Sequence of chain 1.A:
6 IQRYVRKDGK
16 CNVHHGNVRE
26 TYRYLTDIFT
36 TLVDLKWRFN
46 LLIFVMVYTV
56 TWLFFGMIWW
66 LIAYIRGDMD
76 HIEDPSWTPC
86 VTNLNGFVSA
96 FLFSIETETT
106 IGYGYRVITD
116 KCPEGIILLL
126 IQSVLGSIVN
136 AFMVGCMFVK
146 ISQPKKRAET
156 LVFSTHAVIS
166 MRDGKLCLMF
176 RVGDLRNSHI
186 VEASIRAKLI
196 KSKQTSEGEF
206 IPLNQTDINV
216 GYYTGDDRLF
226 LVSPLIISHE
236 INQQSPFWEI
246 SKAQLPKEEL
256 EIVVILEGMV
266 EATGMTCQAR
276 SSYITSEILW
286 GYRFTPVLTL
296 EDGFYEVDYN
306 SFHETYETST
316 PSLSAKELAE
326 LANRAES

Binding-site contacts:
Ligand atom O3C contacts residue LYS41 of chain 1.A at 3.6 Å.
Ligand atom O52 contacts residue LYS151 of chain 1.A at 2.9 Å (salt-bridge).
Ligand atom O11 contacts residue LEU40 of chain 1.A at 4.2 Å.
Ligand atom O13 contacts residue ARG43 of chain 1.A at 3.3 Å (salt-bridge).
Ligand atom C1B contacts residue ARG43 of chain 1.A at 4.0 Å.
Ligand atom O51 contacts residue LYS150 of chain 1.A at 2.7 Å (salt-bridge).
Ligand atom C3C contacts residue LYS41 of chain 1.A at 4.2 Å.
Ligand atom O1 contacts residue TRP42 of chain 1.A at 3.7 Å.
Ligand atom C3A contacts residue TRP42 of chain 1.A at 3.3 Å (hydrophobic).
Ligand atom O11 contacts residue TRP42 of chain 1.A at 2.7 Å (h-bond).
Ligand atom O41 contacts residue LYS15 of chain 1.A at 3.4 Å (salt-bridge).
Ligand atom O51 contacts residue LYS151 of chain 1.A at 3.7 Å.
Ligand atom O1A contacts residue ARG43 of chain 1.A at 3.9 Å.
Ligand atom C1C contacts residue TRP42 of chain 1.A at 3.2 Å (hydrophobic).
Ligand atom O5 contacts residue LYS151 of chain 1.A at 3.8 Å.
Ligand atom C3C contacts residue ARG43 of chain 1.A at 4.1 Å.
Ligand atom C4A contacts residue TRP42 of chain 1.A at 3.5 Å (hydrophobic).
Ligand atom O1B contacts residue ARG43 of chain 1.A at 4.0 Å.
Ligand atom O13 contacts residue TRP42 of chain 1.A at 2.5 Å (h-bond).
Ligand atom C1C contacts residue ARG43 of chain 1.A at 3.1 Å.
Ligand atom P5 contacts residue LYS151 of chain 1.A at 3.6 Å.
Ligand atom O2 contacts residue LYS41 of chain 1.A at 3.2 Å (salt-bridge).
Ligand atom O53 contacts residue LEU40 of chain 1.A at 4.0 Å.
Ligand atom P1 contacts residue LYS41 of chain 1.A at 3.8 Å.
Ligand atom P1 contacts residue TRP42 of chain 1.A at 3.2 Å.
Ligand atom O52 contacts residue TRP42 of chain 1.A at 4.2 Å.
Ligand atom C1C contacts residue LYS41 of chain 1.A at 3.2 Å.
Ligand atom O1B contacts residue PHE44 of chain 1.A at 4.1 Å.
Ligand atom O52 contacts residue GLN148 of chain 1.A at 4.2 Å.
Ligand atom O13 contacts residue LYS41 of chain 1.A at 3.6 Å.
Ligand atom C5 contacts residue LYS151 of chain 1.A at 4.0 Å.
Ligand atom P4 contacts residue LYS15 of chain 1.A at 4.0 Å.
Ligand atom O52 contacts residue LYS145 of chain 1.A at 4.2 Å.
Ligand atom O6 contacts residue TRP42 of chain 1.A at 3.4 Å.
Ligand atom O3C contacts residue ARG43 of chain 1.A at 3.5 Å.
Ligand atom O42 contacts residue LYS15 of chain 1.A at 3.5 Å (salt-bridge).
Ligand atom O12 contacts residue LYS41 of chain 1.A at 2.5 Å (salt-bridge).
Ligand atom P5 contacts residue LYS150 of chain 1.A at 4.1 Å.
Ligand atom C2C contacts residue LYS41 of chain 1.A at 3.7 Å.
Ligand atom O11 contacts residue LYS41 of chain 1.A at 3.0 Å.

The protein below binds the small molecule below.
Small molecule (SMILES): CCCCCCCC(=O)OC[C@H](COP(=O)(O)O[C@@H]1[C@H](O)[C@H](O)[C@@H](OP(=O)(O)O)[C@H](OP(=O)(O)O)[C@H]1O)OC(=O)CCCCCCC